This small molecule binds to this protein.
Small molecule (SMILES): CCC1=C[C@@H]2Cc3nc4cc(Cl)ccc4c(N)c3[C@H](C1)C2

Binding-site contacts:
Ligand atom C2 contacts residue ILE439 of chain 2.A at 3.8 Å (hydrophobic).
Ligand atom N1 contacts residue HIS440 of chain 2.A at 2.9 Å (h-bond).
Ligand atom C10 contacts residue PHE331 of chain 2.A at 3.8 Å (hydrophobic).
Ligand atom C18 contacts residue GLY118 of chain 2.A at 3.6 Å.
Ligand atom CL1 contacts residue TRP432 of chain 2.A at 3.4 Å.
Ligand atom C2 contacts residue PHE330 of chain 2.A at 3.6 Å (hydrophobic).
Ligand atom C2 contacts residue HIS440 of chain 2.A at 3.6 Å.
Ligand atom C6 contacts residue GLU199 of chain 2.A at 3.5 Å.
Ligand atom C10 contacts residue SER200 of chain 2.A at 3.8 Å.
Ligand atom C3 contacts residue TRP84 of chain 2.A at 3.7 Å (hydrophobic).
Ligand atom C14 contacts residue TRP84 of chain 2.A at 3.4 Å (hydrophobic).
Ligand atom CL1 contacts residue PHE330 of chain 2.A at 3.8 Å.
Ligand atom C3 contacts residue PHE330 of chain 2.A at 3.6 Å (hydrophobic).
Ligand atom C17 contacts residue TRP432 of chain 2.A at 3.6 Å (hydrophobic).
Ligand atom N2 contacts residue TRP84 of chain 2.A at 3.2 Å.
Ligand atom C17 contacts residue PHE330 of chain 2.A at 3.5 Å (hydrophobic).
Ligand atom C15 contacts residue TRP84 of chain 2.A at 3.5 Å (hydrophobic).
Ligand atom C3 contacts residue HIS440 of chain 2.A at 3.9 Å.
Ligand atom C17 contacts residue TYR334 of chain 2.A at 3.8 Å (hydrophobic).
Ligand atom C12 contacts residue TRP84 of chain 2.A at 3.8 Å (hydrophobic).
Ligand atom C14 contacts residue PHE330 of chain 2.A at 3.8 Å (hydrophobic).
Ligand atom C10 contacts residue GLY119 of chain 2.A at 3.6 Å.
Ligand atom C8 contacts residue GLY118 of chain 2.A at 3.4 Å.
Ligand atom CL1 contacts residue MET436 of chain 2.A at 3.5 Å.
Ligand atom C9 contacts residue GLY118 of chain 2.A at 3.6 Å.
Ligand atom C4 contacts residue HIS440 of chain 2.A at 3.8 Å.
Ligand atom C16 contacts residue PHE330 of chain 2.A at 3.5 Å (hydrophobic).
Ligand atom C10 contacts residue PHE290 of chain 2.A at 3.8 Å (hydrophobic).
Ligand atom C18 contacts residue TYR121 of chain 2.A at 3.6 Å (hydrophobic).
Ligand atom C13 contacts residue TRP84 of chain 2.A at 3.6 Å (hydrophobic).
Ligand atom C1 contacts residue PHE330 of chain 2.A at 3.4 Å (hydrophobic).
Ligand atom C5 contacts residue GLY441 of chain 2.A at 3.9 Å.
Ligand atom C5 contacts residue HIS440 of chain 2.A at 3.7 Å.
Ligand atom C11 contacts residue TRP84 of chain 2.A at 3.8 Å (hydrophobic).
Ligand atom C7 contacts residue GLY118 of chain 2.A at 3.7 Å.
Ligand atom N1 contacts residue PHE330 of chain 2.A at 3.8 Å.
Ligand atom C7 contacts residue SER200 of chain 2.A at 3.7 Å.
Ligand atom C15 contacts residue PHE330 of chain 2.A at 3.5 Å (hydrophobic).
Ligand atom C16 contacts residue TRP84 of chain 2.A at 3.6 Å (hydrophobic).
Ligand atom C18 contacts residue GLY119 of chain 2.A at 3.6 Å.

Sequence of chain 2.A:
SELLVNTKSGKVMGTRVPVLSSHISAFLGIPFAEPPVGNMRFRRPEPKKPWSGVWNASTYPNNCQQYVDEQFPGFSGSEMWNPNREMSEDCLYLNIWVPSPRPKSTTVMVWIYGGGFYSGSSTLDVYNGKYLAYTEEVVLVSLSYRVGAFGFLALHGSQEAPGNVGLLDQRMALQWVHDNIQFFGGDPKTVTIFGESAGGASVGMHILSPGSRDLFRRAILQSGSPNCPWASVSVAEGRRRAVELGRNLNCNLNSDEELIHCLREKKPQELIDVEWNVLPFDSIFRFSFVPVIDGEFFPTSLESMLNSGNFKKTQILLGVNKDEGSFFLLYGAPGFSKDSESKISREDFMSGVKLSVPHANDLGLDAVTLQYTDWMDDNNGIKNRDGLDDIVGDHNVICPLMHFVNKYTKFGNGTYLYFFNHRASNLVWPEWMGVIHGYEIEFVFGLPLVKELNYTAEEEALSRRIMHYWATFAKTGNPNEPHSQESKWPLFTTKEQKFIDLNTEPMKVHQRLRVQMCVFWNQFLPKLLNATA